Sequence of chain 1.B:
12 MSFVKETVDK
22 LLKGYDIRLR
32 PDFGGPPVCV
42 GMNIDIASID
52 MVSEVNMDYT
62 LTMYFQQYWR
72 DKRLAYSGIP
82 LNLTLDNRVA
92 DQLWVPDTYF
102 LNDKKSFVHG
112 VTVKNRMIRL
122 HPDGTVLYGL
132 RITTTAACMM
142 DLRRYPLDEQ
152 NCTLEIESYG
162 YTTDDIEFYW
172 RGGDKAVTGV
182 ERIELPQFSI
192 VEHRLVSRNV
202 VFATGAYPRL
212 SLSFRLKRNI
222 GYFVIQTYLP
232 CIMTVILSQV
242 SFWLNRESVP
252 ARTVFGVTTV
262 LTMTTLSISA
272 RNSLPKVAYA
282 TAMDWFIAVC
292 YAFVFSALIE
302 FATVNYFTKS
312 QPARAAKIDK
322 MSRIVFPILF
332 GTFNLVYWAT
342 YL

This protein binds this small molecule.
Small molecule (SMILES): CC(=O)[C@H]1CC[C@H]2[C@@H]3CC[C@@H]4C[C@H](O)CC[C@]4(C)[C@H]3CC[C@]12C

Binding-site contacts:
Ligand atom O01 contacts residue GLN240 of chain 1.B at 2.8 Å (h-bond).
Ligand atom C07 contacts residue VAL241 of chain 1.B at 3.8 Å (hydrophobic).
Ligand atom C02 contacts residue PRO328 of chain 1.B at 4.2 Å (hydrophobic).
Ligand atom C09 contacts residue TRP244 of chain 1.B at 4.3 Å (hydrophobic).
Ligand atom C16 contacts residue TRP244 of chain 1.B at 3.9 Å (hydrophobic).
Ligand atom O01 contacts residue PRO328 of chain 1.B at 3.5 Å.
Ligand atom C17 contacts residue THR304 of chain 1.A at 4.4 Å.
Ligand atom C06 contacts residue ILE237 of chain 1.B at 4.0 Å (hydrophobic).
Ligand atom O01 contacts residue ARG324 of chain 1.B at 4.2 Å.
Ligand atom C03 contacts residue GLN240 of chain 1.B at 3.5 Å.
Ligand atom C19 contacts residue ILE300 of chain 1.A at 4.3 Å (hydrophobic).
Ligand atom C21 contacts residue TYR307 of chain 1.A at 4.4 Å (hydrophobic).
Ligand atom C20 contacts residue TYR307 of chain 1.A at 4.3 Å (hydrophobic).
Ligand atom C21 contacts residue TRP244 of chain 1.B at 4.0 Å (hydrophobic).
Ligand atom C04 contacts residue GLN240 of chain 1.B at 4.1 Å.
Ligand atom C20 contacts residue TRP244 of chain 1.B at 4.4 Å (hydrophobic).
Ligand atom C18 contacts residue ILE300 of chain 1.A at 4.0 Å (hydrophobic).
Ligand atom C05 contacts residue ILE237 of chain 1.B at 3.8 Å (hydrophobic).
Ligand atom O02 contacts residue TYR307 of chain 1.A at 4.2 Å.
Ligand atom C15 contacts residue ALA303 of chain 1.A at 3.7 Å (hydrophobic).
Ligand atom C18 contacts residue THR304 of chain 1.A at 3.7 Å.
Ligand atom C06 contacts residue VAL241 of chain 1.B at 3.7 Å (hydrophobic).
Ligand atom C16 contacts residue THR304 of chain 1.A at 3.9 Å.
Ligand atom C15 contacts residue TRP244 of chain 1.B at 3.9 Å (hydrophobic).
Ligand atom C15 contacts residue THR304 of chain 1.A at 4.4 Å.
Ligand atom C13 contacts residue TRP244 of chain 1.B at 4.5 Å (hydrophobic).
Ligand atom C07 contacts residue TRP244 of chain 1.B at 4.1 Å (hydrophobic).
Ligand atom C14 contacts residue TRP244 of chain 1.B at 3.9 Å (hydrophobic).
Ligand atom C12 contacts residue TRP244 of chain 1.B at 4.1 Å (hydrophobic).
Ligand atom C16 contacts residue ALA303 of chain 1.A at 4.1 Å (hydrophobic).
Ligand atom C04 contacts residue ILE237 of chain 1.B at 4.3 Å (hydrophobic).
Ligand atom C04 contacts residue TRP244 of chain 1.B at 4.3 Å (hydrophobic).
Ligand atom C20 contacts residue THR304 of chain 1.A at 4.0 Å.
Ligand atom C17 contacts residue TRP244 of chain 1.B at 3.7 Å (hydrophobic).
Ligand atom C08 contacts residue TRP244 of chain 1.B at 4.4 Å (hydrophobic).
Ligand atom C03 contacts residue PRO328 of chain 1.B at 4.1 Å (hydrophobic).
Ligand atom O02 contacts residue THR304 of chain 1.A at 3.1 Å (h-bond).

Sequence of chain 1.A:
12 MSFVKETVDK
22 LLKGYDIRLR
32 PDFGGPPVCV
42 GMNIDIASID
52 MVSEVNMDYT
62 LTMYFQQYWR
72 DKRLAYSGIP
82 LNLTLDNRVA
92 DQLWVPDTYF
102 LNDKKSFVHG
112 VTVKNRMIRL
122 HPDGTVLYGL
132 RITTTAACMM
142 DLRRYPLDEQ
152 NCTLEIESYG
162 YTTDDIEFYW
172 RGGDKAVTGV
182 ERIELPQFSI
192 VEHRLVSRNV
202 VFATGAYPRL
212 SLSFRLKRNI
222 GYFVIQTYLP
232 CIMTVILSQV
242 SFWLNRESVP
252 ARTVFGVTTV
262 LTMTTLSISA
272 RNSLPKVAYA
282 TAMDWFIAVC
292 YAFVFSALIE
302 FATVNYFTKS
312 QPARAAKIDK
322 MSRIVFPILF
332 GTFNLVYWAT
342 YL